Sequence of chain 31.G:
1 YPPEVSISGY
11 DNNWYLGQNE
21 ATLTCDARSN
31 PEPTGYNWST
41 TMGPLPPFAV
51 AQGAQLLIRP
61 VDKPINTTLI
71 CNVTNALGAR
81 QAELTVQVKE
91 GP

Binding-site contacts:
Ligand atom C2 contacts residue ASN72 of chain 31.G at 2.6 Å.
Ligand atom C7 contacts residue GLN81 of chain 31.G at 3.8 Å.
Ligand atom C1 contacts residue ASN72 of chain 31.G at 1.5 Å.
Ligand atom C5 contacts residue ASN72 of chain 31.G at 3.7 Å.
Ligand atom C3 contacts residue ASN72 of chain 31.G at 4.0 Å.
Ligand atom C7 contacts residue ASN72 of chain 31.G at 3.5 Å.
Ligand atom O5 contacts residue THR74 of chain 31.G at 4.0 Å.
Ligand atom O7 contacts residue GLN81 of chain 31.G at 3.9 Å.
Ligand atom O7 contacts residue ASN72 of chain 31.G at 3.3 Å (h-bond).
Ligand atom C5 contacts residue THR74 of chain 31.G at 3.9 Å.
Ligand atom N2 contacts residue ASN72 of chain 31.G at 3.2 Å (h-bond).
Ligand atom C6 contacts residue THR74 of chain 31.G at 3.7 Å.
Ligand atom N2 contacts residue GLN81 of chain 31.G at 4.3 Å.
Ligand atom C8 contacts residue GLN81 of chain 31.G at 3.2 Å.
Ligand atom C4 contacts residue ASN72 of chain 31.G at 4.3 Å.
Ligand atom C1 contacts residue ALA79 of chain 31.G at 4.3 Å (hydrophobic).
Ligand atom O5 contacts residue ASN72 of chain 31.G at 2.4 Å (h-bond).

This small molecule binds to this protein.
Small molecule (SMILES): CC(=O)N[C@@H]1[C@@H](O)[C@H](O)[C@@H](CO)O[C@H]1O